The protein below binds the small molecule below.
Small molecule (SMILES): Nc1ccn([C@H]2C[C@H](O[P](=O)(O)OC[C@H]3O[C@@H](n4cnc5c4NC=NC5N)C[C@@H]3O[P](=O)(O)OC[C@H]3O[C@@H](n4cnc5c(=O)[nH]c(N)nc54)C[C@@H]3O[P](=O)(O)OC[C@H]3O[C@@H](n4cnc5c(=O)[nH]c(N)nc54)C[C@@H]3O[P](=O)(O)OC[C@H]3O[C@@H](n4ccc(N)nc4=O)C[C@@H]3O[P](=O)(O)OC[C@H]3O[C@@H](n4ccc(N)nc4=O)C[C@@H]3O[P](=O)(O)OC[C@H]3O[C@@H](n4cnc5c4NC=NC5N)C[C@@H]3O[P](=O)(O)OC[C@H]3O[C@@H](n4cnc5c4NC=NC5N)C[C@@H]3O[P](=O)(O)OC[C@H]3O[C@@H](n4cnc5c4NC=NC5N)C[C@@H]3O)[C@@H](COP(=O)=O)O2)c(=O)n1

Sequence of chain 1.A:
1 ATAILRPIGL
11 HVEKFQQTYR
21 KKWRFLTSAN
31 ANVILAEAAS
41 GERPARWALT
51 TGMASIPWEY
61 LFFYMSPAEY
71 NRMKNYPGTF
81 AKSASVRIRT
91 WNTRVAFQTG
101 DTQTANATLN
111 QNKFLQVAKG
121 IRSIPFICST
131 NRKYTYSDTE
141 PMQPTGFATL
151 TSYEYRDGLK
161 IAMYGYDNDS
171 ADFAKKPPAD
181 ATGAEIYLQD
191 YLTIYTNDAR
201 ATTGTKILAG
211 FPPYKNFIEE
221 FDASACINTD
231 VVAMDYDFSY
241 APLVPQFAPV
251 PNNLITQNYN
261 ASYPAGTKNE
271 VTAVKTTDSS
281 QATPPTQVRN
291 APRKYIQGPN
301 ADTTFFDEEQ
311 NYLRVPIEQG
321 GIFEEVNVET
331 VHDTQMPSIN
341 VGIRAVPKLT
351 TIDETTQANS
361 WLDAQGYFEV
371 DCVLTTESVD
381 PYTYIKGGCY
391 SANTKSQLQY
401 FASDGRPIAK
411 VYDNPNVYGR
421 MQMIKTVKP

Binding-site contacts:
Ligand atom O2 contacts residue DG2 of chain 1.B at 2.8 Å (h-bond).
Ligand atom OP1 contacts residue PRO337 of chain 1.A at 3.1 Å.
Ligand atom C2 contacts residue ASP235 of chain 1.A at 3.2 Å.
Ligand atom N7 contacts residue THR334 of chain 1.A at 3.2 Å.
Ligand atom C8 contacts residue ASP333 of chain 1.A at 3.4 Å.
Ligand atom OP1 contacts residue PRO125 of chain 1.A at 3.3 Å.
Ligand atom O4' contacts residue GLN335 of chain 1.A at 2.9 Å (h-bond).
Ligand atom N3 contacts residue TYR236 of chain 1.A at 3.3 Å.
Ligand atom O4' contacts residue ARG420 of chain 1.A at 3.4 Å.
Ligand atom N2 contacts residue SER239 of chain 1.A at 3.2 Å (h-bond).
Ligand atom O3' contacts residue PRO125 of chain 1.A at 3.3 Å.
Ligand atom N7 contacts residue ASP333 of chain 1.A at 3.4 Å (salt-bridge).
Ligand atom N2 contacts residue ASP237 of chain 1.A at 2.8 Å (salt-bridge).
Ligand atom N3 contacts residue DG3 of chain 1.D at 3.4 Å.
Ligand atom N2 contacts residue TYR236 of chain 1.A at 3.4 Å (h-bond).
Ligand atom N2 contacts residue DG3 of chain 1.D at 3.3 Å (h-bond).
Ligand atom C5 contacts residue DG3 of chain 1.D at 3.4 Å.
Ligand atom C2 contacts residue MET234 of chain 1.A at 2.9 Å (hydrophobic).
Ligand atom C4 contacts residue ASP333 of chain 1.A at 3.1 Å.
Ligand atom N9 contacts residue ASP333 of chain 1.A at 3.3 Å (salt-bridge).
Ligand atom N1 contacts residue ASP235 of chain 1.A at 3.4 Å (salt-bridge).
Ligand atom OP1 contacts residue GLY120 of chain 1.A at 3.0 Å.
Ligand atom O5' contacts residue TYR418 of chain 1.A at 3.4 Å (h-bond).
Ligand atom C4 contacts residue TYR236 of chain 1.A at 3.4 Å (hydrophobic).
Ligand atom C8 contacts residue THR334 of chain 1.A at 3.4 Å.
Ligand atom C8 contacts residue GLN335 of chain 1.A at 3.4 Å.
Ligand atom C4 contacts residue MET234 of chain 1.A at 3.1 Å (hydrophobic).
Ligand atom N3 contacts residue DG2 of chain 1.B at 2.9 Å (h-bond).
Ligand atom N1 contacts residue DG3 of chain 1.D at 3.2 Å (h-bond).
Ligand atom N1 contacts residue ASP237 of chain 1.A at 2.6 Å (salt-bridge).
Ligand atom C2 contacts residue ASP237 of chain 1.A at 3.2 Å.
Ligand atom C2 contacts residue TYR236 of chain 1.A at 3.4 Å (hydrophobic).
Ligand atom N4 contacts residue DG2 of chain 1.B at 2.9 Å (h-bond).
Ligand atom C6 contacts residue DG3 of chain 1.D at 3.4 Å.
Ligand atom OP2 contacts residue SER123 of chain 1.A at 2.3 Å (h-bond).
Ligand atom O6 contacts residue ASP237 of chain 1.A at 2.8 Å (salt-bridge).
Ligand atom N3 contacts residue MET234 of chain 1.A at 2.6 Å.
Ligand atom N7 contacts residue GLN335 of chain 1.A at 3.0 Å (h-bond).
Ligand atom C5 contacts residue ASP333 of chain 1.A at 3.1 Å.
Ligand atom C4' contacts residue GLN335 of chain 1.A at 3.2 Å.